Binding-site contacts:
Ligand atom C1 contacts residue GLN109 of chain 1.A at 4.0 Å.
Ligand atom O2 contacts residue PRO116 of chain 1.A at 3.8 Å.
Ligand atom O5 contacts residue PRO105 of chain 1.A at 4.3 Å.
Ligand atom O6 contacts residue GLN141 of chain 1.A at 3.5 Å (h-bond).
Ligand atom C6 contacts residue PRO116 of chain 1.A at 3.0 Å (hydrophobic).
Ligand atom O6 contacts residue THR101 of chain 1.A at 2.7 Å (h-bond).
Ligand atom C5 contacts residue THR101 of chain 1.A at 3.5 Å.
Ligand atom C5 contacts residue ARG102 of chain 1.A at 4.4 Å.
Ligand atom C6 contacts residue PRO105 of chain 1.A at 3.4 Å (hydrophobic).
Ligand atom O3 contacts residue PRO116 of chain 1.A at 2.9 Å.
Ligand atom C5 contacts residue PRO105 of chain 1.A at 4.3 Å (hydrophobic).
Ligand atom O6 contacts residue PRO116 of chain 1.A at 4.0 Å.
Ligand atom O1 contacts residue PRO116 of chain 1.A at 4.3 Å.
Ligand atom O1 contacts residue ALA106 of chain 1.A at 3.4 Å.
Ligand atom O5 contacts residue THR101 of chain 1.A at 4.2 Å.
Ligand atom O4 contacts residue ARG102 of chain 1.A at 3.9 Å.
Ligand atom O5 contacts residue ARG102 of chain 1.A at 3.9 Å.
Ligand atom O3 contacts residue THR117 of chain 1.A at 4.3 Å.
Ligand atom C1 contacts residue PRO116 of chain 1.A at 3.7 Å (hydrophobic).
Ligand atom C2 contacts residue PRO116 of chain 1.A at 4.1 Å (hydrophobic).
Ligand atom O6 contacts residue ARG102 of chain 1.A at 4.4 Å.
Ligand atom O5 contacts residue PRO116 of chain 1.A at 4.3 Å.
Ligand atom C5 contacts residue PRO116 of chain 1.A at 4.0 Å (hydrophobic).
Ligand atom O5 contacts residue ALA106 of chain 1.A at 4.1 Å.
Ligand atom O2 contacts residue GLN109 of chain 1.A at 3.3 Å (h-bond).
Ligand atom O1 contacts residue PRO105 of chain 1.A at 4.4 Å.
Ligand atom C6 contacts residue THR101 of chain 1.A at 3.5 Å.
Ligand atom C3 contacts residue PRO116 of chain 1.A at 3.9 Å (hydrophobic).
Ligand atom C2 contacts residue GLN109 of chain 1.A at 4.3 Å.
Ligand atom C4 contacts residue PRO116 of chain 1.A at 4.2 Å (hydrophobic).
Ligand atom O1 contacts residue GLN109 of chain 1.A at 3.5 Å (h-bond).
Ligand atom C1 contacts residue ALA106 of chain 1.A at 4.2 Å (hydrophobic).
Ligand atom O6 contacts residue PRO105 of chain 1.A at 2.9 Å.

Sequence of chain 1.A:
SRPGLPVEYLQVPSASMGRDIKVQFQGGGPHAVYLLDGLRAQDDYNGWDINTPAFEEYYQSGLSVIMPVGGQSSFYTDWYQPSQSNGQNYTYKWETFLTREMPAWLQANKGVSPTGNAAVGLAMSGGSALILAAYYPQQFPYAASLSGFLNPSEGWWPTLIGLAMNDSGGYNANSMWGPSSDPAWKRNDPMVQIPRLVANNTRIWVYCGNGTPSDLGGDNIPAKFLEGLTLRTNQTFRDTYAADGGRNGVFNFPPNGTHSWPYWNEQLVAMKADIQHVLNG

This small molecule binds to this protein.
Small molecule (SMILES): OC[C@H]1O[C@H](O)[C@H](O)[C@@H](O)[C@@H]1O